This protein binds this small molecule.
Small molecule (SMILES): c1cc2c(cc1Cn1cnc3cc4c(cc31)CCCC4)OCO2

Sequence of chain 1.C:
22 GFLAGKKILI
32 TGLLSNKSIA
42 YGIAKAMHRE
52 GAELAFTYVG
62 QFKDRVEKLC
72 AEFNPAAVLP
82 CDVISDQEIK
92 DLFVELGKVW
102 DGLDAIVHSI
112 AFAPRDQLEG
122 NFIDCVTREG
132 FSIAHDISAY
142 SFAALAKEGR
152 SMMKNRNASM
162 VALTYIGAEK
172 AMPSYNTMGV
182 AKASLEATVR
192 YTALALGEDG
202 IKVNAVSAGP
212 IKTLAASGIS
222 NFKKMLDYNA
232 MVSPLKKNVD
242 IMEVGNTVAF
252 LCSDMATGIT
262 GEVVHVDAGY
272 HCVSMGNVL

Binding-site contacts:
Ligand atom O18 contacts residue MET226 of chain 1.C at 3.5 Å (h-bond).
Ligand atom C11 contacts residue TYR176 of chain 1.C at 3.9 Å (hydrophobic).
Ligand atom N15 contacts residue NAD1 of chain 1.R at 2.6 Å (h-bond).
Ligand atom C3 contacts residue ALA112 of chain 1.C at 3.5 Å (hydrophobic).
Ligand atom C20 contacts residue SER175 of chain 1.C at 3.6 Å.
Ligand atom C3 contacts residue ALA114 of chain 1.C at 3.9 Å (hydrophobic).
Ligand atom C11 contacts residue ALA216 of chain 1.C at 3.8 Å (hydrophobic).
Ligand atom C19 contacts residue TYR176 of chain 1.C at 3.6 Å (hydrophobic).
Ligand atom C14 contacts residue TYR176 of chain 1.C at 3.6 Å (hydrophobic).
Ligand atom C3 contacts residue PHE113 of chain 1.C at 3.4 Å (hydrophobic).
Ligand atom C7 contacts residue ALA216 of chain 1.C at 3.5 Å (hydrophobic).
Ligand atom C13 contacts residue TYR176 of chain 1.C at 3.6 Å (hydrophobic).
Ligand atom C5 contacts residue PHE113 of chain 1.C at 3.3 Å (hydrophobic).
Ligand atom C16 contacts residue PHE223 of chain 1.C at 3.8 Å (hydrophobic).
Ligand atom C17 contacts residue TYR176 of chain 1.C at 3.5 Å (hydrophobic).
Ligand atom C9 contacts residue ALA216 of chain 1.C at 3.3 Å (hydrophobic).
Ligand atom C13 contacts residue NAD1 of chain 1.R at 3.5 Å.
Ligand atom C10 contacts residue MET179 of chain 1.C at 3.9 Å (hydrophobic).
Ligand atom C23 contacts residue TYR166 of chain 1.C at 3.2 Å (hydrophobic).
Ligand atom C5 contacts residue ALA112 of chain 1.C at 3.6 Å (hydrophobic).
Ligand atom C14 contacts residue NAD1 of chain 1.R at 3.2 Å.
Ligand atom C8 contacts residue ALA216 of chain 1.C at 3.8 Å (hydrophobic).
Ligand atom N15 contacts residue TYR176 of chain 1.C at 3.0 Å (h-bond).
Ligand atom C20 contacts residue MET226 of chain 1.C at 3.5 Å (hydrophobic).
Ligand atom O21 contacts residue TYR176 of chain 1.C at 3.6 Å.
Ligand atom N12 contacts residue TYR176 of chain 1.C at 3.7 Å.
Ligand atom C19 contacts residue MET226 of chain 1.C at 3.9 Å (hydrophobic).
Ligand atom C1 contacts residue NAD1 of chain 1.R at 3.8 Å.
Ligand atom C7 contacts residue LEU119 of chain 1.C at 3.7 Å (hydrophobic).
Ligand atom C20 contacts residue TYR176 of chain 1.C at 3.5 Å (hydrophobic).
Ligand atom C10 contacts residue ALA112 of chain 1.C at 3.5 Å (hydrophobic).
Ligand atom C5 contacts residue ALA114 of chain 1.C at 3.6 Å (hydrophobic).
Ligand atom C3 contacts residue MET179 of chain 1.C at 3.8 Å (hydrophobic).
Ligand atom C20 contacts residue PRO174 of chain 1.C at 3.3 Å (hydrophobic).
Ligand atom C2 contacts residue PHE223 of chain 1.C at 3.8 Å (hydrophobic).
Ligand atom C22 contacts residue TYR176 of chain 1.C at 3.3 Å (hydrophobic).
Ligand atom C6 contacts residue LEU119 of chain 1.C at 3.8 Å (hydrophobic).
Ligand atom C2 contacts residue TYR176 of chain 1.C at 3.9 Å (hydrophobic).
Ligand atom C10 contacts residue NAD1 of chain 1.R at 3.3 Å.
Ligand atom C1 contacts residue PHE223 of chain 1.C at 3.9 Å (hydrophobic).